Sequence of chain 1.A:
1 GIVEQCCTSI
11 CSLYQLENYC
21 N

The small molecule below binds the protein below.
Small molecule (SMILES): Oc1cccc(O)c1

Sequence of chain 1.F:
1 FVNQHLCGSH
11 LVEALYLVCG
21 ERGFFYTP

Sequence of chain 1.J:
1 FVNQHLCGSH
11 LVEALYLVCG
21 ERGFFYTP

Sequence of chain 1.B:
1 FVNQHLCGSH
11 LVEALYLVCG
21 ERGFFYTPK

Binding-site contacts:
Ligand atom C2 contacts residue LEU11 of chain 1.B at 4.2 Å (hydrophobic).
Ligand atom C6 contacts residue VAL2 of chain 1.F at 4.4 Å (hydrophobic).
Ligand atom C5 contacts residue HIS10 of chain 1.B at 4.0 Å.
Ligand atom C6 contacts residue CYS6 of chain 1.A at 3.2 Å (hydrophobic).
Ligand atom O3 contacts residue LEU17 of chain 1.J at 3.8 Å.
Ligand atom O3 contacts residue LEU16 of chain 1.A at 4.0 Å.
Ligand atom C6 contacts residue LEU11 of chain 1.B at 3.4 Å (hydrophobic).
Ligand atom C2 contacts residue CYS11 of chain 1.A at 3.6 Å (hydrophobic).
Ligand atom C5 contacts residue LEU11 of chain 1.B at 3.5 Å (hydrophobic).
Ligand atom O3 contacts residue ALA14 of chain 1.B at 3.7 Å.
Ligand atom C6 contacts residue LEU6 of chain 1.F at 4.4 Å (hydrophobic).
Ligand atom C1 contacts residue LEU11 of chain 1.B at 3.8 Å (hydrophobic).
Ligand atom C2 contacts residue HIS5 of chain 1.F at 3.7 Å.
Ligand atom O1 contacts residue CYS11 of chain 1.A at 2.9 Å (h-bond).
Ligand atom C5 contacts residue CYS7 of chain 1.B at 4.1 Å (hydrophobic).
Ligand atom C1 contacts residue CYS11 of chain 1.A at 4.0 Å (hydrophobic).
Ligand atom C4 contacts residue LEU11 of chain 1.B at 3.9 Å (hydrophobic).
Ligand atom C2 contacts residue ILE10 of chain 1.A at 4.3 Å (hydrophobic).
Ligand atom C5 contacts residue HIS5 of chain 1.F at 4.5 Å.
Ligand atom C3 contacts residue ALA14 of chain 1.B at 4.4 Å (hydrophobic).
Ligand atom C2 contacts residue LEU16 of chain 1.A at 4.4 Å (hydrophobic).
Ligand atom C3 contacts residue LEU16 of chain 1.A at 4.4 Å (hydrophobic).
Ligand atom C4 contacts residue LEU6 of chain 1.F at 4.1 Å (hydrophobic).
Ligand atom C4 contacts residue HIS10 of chain 1.B at 3.9 Å.
Ligand atom O1 contacts residue ILE10 of chain 1.A at 3.5 Å.
Ligand atom C4 contacts residue HIS5 of chain 1.F at 4.0 Å.
Ligand atom O1 contacts residue SER9 of chain 1.A at 3.8 Å.
Ligand atom O3 contacts residue CYS11 of chain 1.A at 4.5 Å.
Ligand atom O1 contacts residue VAL2 of chain 1.F at 3.9 Å.
Ligand atom C3 contacts residue HIS5 of chain 1.F at 3.4 Å.
Ligand atom C1 contacts residue CYS6 of chain 1.A at 3.4 Å (hydrophobic).
Ligand atom C6 contacts residue CYS7 of chain 1.B at 4.0 Å (hydrophobic).
Ligand atom C3 contacts residue LEU11 of chain 1.B at 4.3 Å (hydrophobic).
Ligand atom O1 contacts residue LEU11 of chain 1.B at 4.4 Å.
Ligand atom C5 contacts residue LEU6 of chain 1.F at 3.8 Å (hydrophobic).
Ligand atom O3 contacts residue HIS5 of chain 1.F at 3.2 Å (h-bond).
Ligand atom O1 contacts residue CYS6 of chain 1.A at 2.6 Å (h-bond).
Ligand atom C1 contacts residue HIS5 of chain 1.F at 4.1 Å.